Sequence of chain 1.A:
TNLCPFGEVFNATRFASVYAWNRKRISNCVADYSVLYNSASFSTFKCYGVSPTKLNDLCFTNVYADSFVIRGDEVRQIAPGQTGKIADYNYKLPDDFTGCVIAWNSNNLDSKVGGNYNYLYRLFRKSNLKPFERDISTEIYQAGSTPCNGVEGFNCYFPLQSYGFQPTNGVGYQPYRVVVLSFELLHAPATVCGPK

Binding-site contacts:
Ligand atom C8 contacts residue ASN330 of chain 1.A at 4.2 Å.
Ligand atom C5 contacts residue ASN330 of chain 1.A at 3.7 Å.
Ligand atom N2 contacts residue ASN330 of chain 1.A at 2.9 Å (h-bond).
Ligand atom C1 contacts residue ASN330 of chain 1.A at 1.4 Å.
Ligand atom C2 contacts residue ASN330 of chain 1.A at 2.5 Å.
Ligand atom O7 contacts residue ASN330 of chain 1.A at 4.4 Å.
Ligand atom C3 contacts residue ASN330 of chain 1.A at 3.8 Å.
Ligand atom O7 contacts residue GLY326 of chain 1.A at 4.1 Å.
Ligand atom C7 contacts residue GLY326 of chain 1.A at 4.1 Å.
Ligand atom C7 contacts residue ASN330 of chain 1.A at 3.9 Å.
Ligand atom C8 contacts residue GLY326 of chain 1.A at 3.9 Å.
Ligand atom O5 contacts residue ASN330 of chain 1.A at 2.4 Å (h-bond).
Ligand atom C8 contacts residue PHE329 of chain 1.A at 3.7 Å (hydrophobic).
Ligand atom C4 contacts residue ASN330 of chain 1.A at 4.2 Å.
Ligand atom C8 contacts residue PHE325 of chain 1.A at 4.1 Å (hydrophobic).

The protein below binds the small molecule below.
Small molecule (SMILES): CC(=O)N[C@@H]1[C@@H](O)[C@H](O)[C@@H](CO)O[C@H]1O